The small molecule below binds the protein below.
Small molecule (SMILES): CC(=O)N[C@@H]1[C@@H](O)[C@H](O)[C@@H](CO)O[C@H]1O

Binding-site contacts:
Ligand atom C1 contacts residue SER387 of chain 1.A at 4.3 Å.
Ligand atom O6 contacts residue GLN345 of chain 1.A at 3.3 Å (h-bond).
Ligand atom C6 contacts residue GLN345 of chain 1.A at 4.2 Å.
Ligand atom C1 contacts residue ASN385 of chain 1.A at 1.3 Å.
Ligand atom N2 contacts residue TYR392 of chain 1.A at 3.4 Å.
Ligand atom O3 contacts residue TYR392 of chain 1.A at 4.2 Å.
Ligand atom C3 contacts residue TYR392 of chain 1.A at 4.0 Å (hydrophobic).
Ligand atom C3 contacts residue ARG107 of chain 1.A at 3.7 Å.
Ligand atom C8 contacts residue GLN93 of chain 1.A at 4.0 Å.
Ligand atom C5 contacts residue ASN385 of chain 1.A at 3.4 Å.
Ligand atom C8 contacts residue LEU394 of chain 1.A at 4.0 Å (hydrophobic).
Ligand atom O7 contacts residue ASN385 of chain 1.A at 3.4 Å (h-bond).
Ligand atom N2 contacts residue ASN385 of chain 1.A at 3.0 Å (h-bond).
Ligand atom O5 contacts residue GLN345 of chain 1.A at 3.5 Å (h-bond).
Ligand atom C7 contacts residue ARG107 of chain 1.A at 3.5 Å.
Ligand atom O6 contacts residue ASN385 of chain 1.A at 4.4 Å.
Ligand atom C7 contacts residue ASN385 of chain 1.A at 3.5 Å.
Ligand atom C2 contacts residue ASN385 of chain 1.A at 2.5 Å.
Ligand atom C6 contacts residue SER387 of chain 1.A at 3.9 Å.
Ligand atom O5 contacts residue SER387 of chain 1.A at 3.7 Å.
Ligand atom C2 contacts residue ARG107 of chain 1.A at 3.6 Å.
Ligand atom C8 contacts residue ARG107 of chain 1.A at 3.6 Å.
Ligand atom N2 contacts residue ARG107 of chain 1.A at 4.0 Å.
Ligand atom O3 contacts residue ARG107 of chain 1.A at 3.0 Å (salt-bridge).
Ligand atom O6 contacts residue SER387 of chain 1.A at 4.5 Å.
Ligand atom O5 contacts residue ASN385 of chain 1.A at 2.1 Å (h-bond).
Ligand atom C4 contacts residue ARG107 of chain 1.A at 3.9 Å.
Ligand atom C1 contacts residue TYR392 of chain 1.A at 4.1 Å (hydrophobic).
Ligand atom C2 contacts residue TYR392 of chain 1.A at 4.3 Å (hydrophobic).
Ligand atom C7 contacts residue TYR392 of chain 1.A at 4.0 Å (hydrophobic).
Ligand atom O3 contacts residue GLU91 of chain 1.A at 4.4 Å.
Ligand atom C8 contacts residue TYR392 of chain 1.A at 3.6 Å (hydrophobic).
Ligand atom C4 contacts residue ASN385 of chain 1.A at 4.0 Å.
Ligand atom C3 contacts residue ASN385 of chain 1.A at 3.7 Å.
Ligand atom C6 contacts residue ASN385 of chain 1.A at 4.4 Å.
Ligand atom C1 contacts residue GLN345 of chain 1.A at 4.4 Å.
Ligand atom C5 contacts residue SER387 of chain 1.A at 3.9 Å.
Ligand atom O7 contacts residue ARG107 of chain 1.A at 3.5 Å.

Sequence of chain 1.A:
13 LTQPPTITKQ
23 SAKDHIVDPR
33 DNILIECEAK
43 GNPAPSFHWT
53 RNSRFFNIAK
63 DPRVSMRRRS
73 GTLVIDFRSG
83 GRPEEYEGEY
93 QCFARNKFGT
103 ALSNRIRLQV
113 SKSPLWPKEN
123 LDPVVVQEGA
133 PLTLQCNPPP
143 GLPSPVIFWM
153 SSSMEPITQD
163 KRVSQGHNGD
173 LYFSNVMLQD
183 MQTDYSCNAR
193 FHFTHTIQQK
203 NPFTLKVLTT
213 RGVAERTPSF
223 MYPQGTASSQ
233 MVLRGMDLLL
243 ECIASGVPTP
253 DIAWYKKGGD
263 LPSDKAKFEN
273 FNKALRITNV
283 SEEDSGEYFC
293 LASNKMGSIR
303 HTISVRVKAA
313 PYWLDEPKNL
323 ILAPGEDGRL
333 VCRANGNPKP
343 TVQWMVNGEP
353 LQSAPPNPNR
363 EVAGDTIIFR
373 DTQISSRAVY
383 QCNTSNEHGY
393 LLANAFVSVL